A protein and the small-molecule ligand that binds it are described below.
Small molecule (SMILES): CC(=O)N[C@H]1[C@H](O[C@H]2[C@H](O)[C@@H](NC(C)=O)CO[C@@H]2CO)O[C@H](CO)[C@@H](O)[C@@H]1O

Binding-site contacts:
Ligand atom O5 contacts residue ASN12 of chain 29.B at 2.7 Å (h-bond).
Ligand atom C1 contacts residue ASN12 of chain 29.B at 2.2 Å.
Ligand atom O7 contacts residue ASN12 of chain 29.B at 3.7 Å.
Ligand atom N2 contacts residue ASN12 of chain 29.B at 3.8 Å.
Ligand atom C7 contacts residue ASN12 of chain 29.B at 3.9 Å.
Ligand atom C5 contacts residue ASN12 of chain 29.B at 4.1 Å.
Ligand atom C2 contacts residue ASN12 of chain 29.B at 3.2 Å.

Sequence of chain 29.B:
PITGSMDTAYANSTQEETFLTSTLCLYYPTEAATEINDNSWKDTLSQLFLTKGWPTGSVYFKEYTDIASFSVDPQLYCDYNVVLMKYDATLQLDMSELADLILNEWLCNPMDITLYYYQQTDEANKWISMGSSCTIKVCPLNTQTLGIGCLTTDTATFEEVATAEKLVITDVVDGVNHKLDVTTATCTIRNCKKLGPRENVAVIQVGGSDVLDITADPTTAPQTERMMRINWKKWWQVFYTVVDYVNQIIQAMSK